Binding-site contacts:
Ligand atom C3 contacts residue ASN135 of chain 1.C at 3.9 Å.
Ligand atom C8 contacts residue TYR124 of chain 1.C at 3.6 Å (hydrophobic).
Ligand atom C8 contacts residue ASN135 of chain 1.C at 3.9 Å.
Ligand atom O5 contacts residue ASN135 of chain 1.C at 2.5 Å (h-bond).
Ligand atom C1 contacts residue ASN135 of chain 1.C at 1.5 Å.
Ligand atom O7 contacts residue PHE54 of chain 1.C at 4.0 Å.
Ligand atom O7 contacts residue ASN135 of chain 1.C at 3.9 Å.
Ligand atom C2 contacts residue ASN135 of chain 1.C at 2.6 Å.
Ligand atom C7 contacts residue TYR124 of chain 1.C at 3.7 Å (hydrophobic).
Ligand atom C8 contacts residue SER137 of chain 1.C at 4.4 Å.
Ligand atom C4 contacts residue ASN135 of chain 1.C at 4.3 Å.
Ligand atom N2 contacts residue ASN135 of chain 1.C at 3.0 Å (h-bond).
Ligand atom O7 contacts residue TYR124 of chain 1.C at 3.0 Å.
Ligand atom C5 contacts residue ASN135 of chain 1.C at 3.7 Å.
Ligand atom C7 contacts residue ASN135 of chain 1.C at 3.4 Å.

The protein below binds the small molecule below.
Small molecule (SMILES): CC(=O)N[C@@H]1[C@@H](O)[C@H](O)[C@@H](CO)O[C@H]1O

Sequence of chain 1.C:
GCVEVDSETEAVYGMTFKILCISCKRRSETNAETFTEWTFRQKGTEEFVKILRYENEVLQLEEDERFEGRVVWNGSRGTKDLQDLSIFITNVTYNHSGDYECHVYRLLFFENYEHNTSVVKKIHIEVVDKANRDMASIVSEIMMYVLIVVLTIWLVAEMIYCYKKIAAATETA